Sequence of chain 1.D:
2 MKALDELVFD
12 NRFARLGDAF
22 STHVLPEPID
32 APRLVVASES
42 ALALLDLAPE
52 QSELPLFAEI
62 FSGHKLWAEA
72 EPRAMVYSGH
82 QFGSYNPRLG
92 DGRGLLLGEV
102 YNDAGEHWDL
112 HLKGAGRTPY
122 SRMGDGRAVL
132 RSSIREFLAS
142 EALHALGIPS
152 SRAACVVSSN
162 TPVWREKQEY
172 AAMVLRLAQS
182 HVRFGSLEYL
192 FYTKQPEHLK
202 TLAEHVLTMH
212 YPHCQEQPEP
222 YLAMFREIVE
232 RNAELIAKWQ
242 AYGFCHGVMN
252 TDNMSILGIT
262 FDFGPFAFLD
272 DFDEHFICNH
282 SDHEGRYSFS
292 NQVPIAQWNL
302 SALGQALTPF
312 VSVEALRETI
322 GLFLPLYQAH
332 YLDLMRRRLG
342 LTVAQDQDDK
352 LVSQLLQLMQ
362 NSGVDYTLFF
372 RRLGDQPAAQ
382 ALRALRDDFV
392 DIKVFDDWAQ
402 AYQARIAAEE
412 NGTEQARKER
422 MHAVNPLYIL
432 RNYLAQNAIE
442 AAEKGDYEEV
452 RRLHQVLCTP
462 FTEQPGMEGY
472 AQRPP

A protein and the small-molecule ligand that binds it are described below.
Small molecule (SMILES): Nc1ncnc2c1ncn2[C@@H]1O[C@H](CO[P](=O)(O)O[P](=O)(O)NP(=O)(O)O)[C@@H](O)[C@H]1O

Binding-site contacts:
Ligand atom O3G contacts residue ARG184 of chain 1.D at 2.7 Å (salt-bridge).
Ligand atom O3A contacts residue ASP263 of chain 1.D at 2.9 Å (salt-bridge).
Ligand atom N6 contacts residue ASP126 of chain 1.D at 2.9 Å (salt-bridge).
Ligand atom O2' contacts residue GLY91 of chain 1.D at 3.0 Å (h-bond).
Ligand atom PA contacts residue ASP263 of chain 1.D at 3.2 Å.
Ligand atom O2B contacts residue CA1 of chain 1.YA at 2.3 Å.
Ligand atom O2G contacts residue LYS114 of chain 1.D at 2.9 Å (salt-bridge).
Ligand atom O3' contacts residue GLY91 of chain 1.D at 2.8 Å (h-bond).
Ligand atom O1B contacts residue ARG94 of chain 1.D at 2.9 Å (salt-bridge).
Ligand atom O4' contacts residue ARG123 of chain 1.D at 3.0 Å (salt-bridge).
Ligand atom C4' contacts residue ARG123 of chain 1.D at 3.4 Å.
Ligand atom O2A contacts residue ASN254 of chain 1.D at 3.4 Å (h-bond).
Ligand atom N1 contacts residue GLY125 of chain 1.D at 3.4 Å.
Ligand atom N1 contacts residue ASP126 of chain 1.D at 3.3 Å (salt-bridge).
Ligand atom PA contacts residue CA1 of chain 1.YA at 3.4 Å.
Ligand atom PA contacts residue MG1 of chain 1.XA at 2.8 Å.
Ligand atom O3' contacts residue LEU90 of chain 1.D at 3.4 Å.
Ligand atom C2 contacts residue GLY93 of chain 1.D at 3.1 Å.
Ligand atom N3 contacts residue GLY93 of chain 1.D at 3.5 Å (h-bond).
Ligand atom O2A contacts residue MG1 of chain 1.XA at 2.2 Å.
Ligand atom O3G contacts residue ARG177 of chain 1.D at 2.7 Å (salt-bridge).
Ligand atom O2G contacts residue ASP263 of chain 1.D at 3.3 Å.
Ligand atom O2B contacts residue LYS114 of chain 1.D at 3.1 Å (salt-bridge).
Ligand atom C3' contacts residue TYR78 of chain 1.D at 3.4 Å (hydrophobic).
Ligand atom O2' contacts residue GLY93 of chain 1.D at 2.9 Å (h-bond).
Ligand atom O2B contacts residue ARG94 of chain 1.D at 3.2 Å (salt-bridge).
Ligand atom O2B contacts residue ASP263 of chain 1.D at 3.1 Å (salt-bridge).
Ligand atom O3' contacts residue TYR78 of chain 1.D at 3.3 Å (h-bond).
Ligand atom O1G contacts residue ASN254 of chain 1.D at 3.3 Å (h-bond).
Ligand atom O1G contacts residue ARG184 of chain 1.D at 3.2 Å (salt-bridge).
Ligand atom O2A contacts residue ASP263 of chain 1.D at 3.1 Å (salt-bridge).
Ligand atom O1A contacts residue CA1 of chain 1.YA at 2.3 Å.
Ligand atom O1A contacts residue ASP263 of chain 1.D at 3.3 Å (salt-bridge).
Ligand atom N1 contacts residue GLY127 of chain 1.D at 2.9 Å (h-bond).
Ligand atom PB contacts residue MG1 of chain 1.XA at 3.5 Å.
Ligand atom O1G contacts residue MG1 of chain 1.XA at 2.0 Å.
Ligand atom O3A contacts residue MG1 of chain 1.XA at 2.2 Å.
Ligand atom PG contacts residue MG1 of chain 1.XA at 3.4 Å.
Ligand atom O1G contacts residue ASP263 of chain 1.D at 2.8 Å (salt-bridge).
Ligand atom O2G contacts residue ARG177 of chain 1.D at 2.9 Å (salt-bridge).